Binding-site contacts:
Ligand atom O6 contacts residue THR42 of chain 1.A at 3.3 Å.
Ligand atom C2 contacts residue KPI154 of chain 1.A at 0.2 Å.
Ligand atom C1 contacts residue THR43 of chain 1.A at 3.9 Å.
Ligand atom C1 contacts residue PRO6 of chain 1.A at 3.6 Å (hydrophobic).
Ligand atom C5 contacts residue THR42 of chain 1.A at 3.6 Å.
Ligand atom C3 contacts residue GLY178 of chain 1.A at 4.1 Å.
Ligand atom O1 contacts residue KPI154 of chain 1.A at 0.1 Å (h-bond).
Ligand atom O1 contacts residue THR42 of chain 1.A at 3.5 Å.
Ligand atom C6 contacts residue KPI154 of chain 1.A at 4.1 Å.
Ligand atom C5 contacts residue THR43 of chain 1.A at 4.0 Å.
Ligand atom C2 contacts residue VAL195 of chain 1.A at 4.1 Å (hydrophobic).
Ligand atom C5 contacts residue KPI154 of chain 1.A at 2.8 Å.
Ligand atom C2 contacts residue TYR129 of chain 1.A at 3.8 Å (hydrophobic).
Ligand atom C3 contacts residue VAL195 of chain 1.A at 4.3 Å (hydrophobic).
Ligand atom C1 contacts residue KPI154 of chain 1.A at 0.1 Å.
Ligand atom C6 contacts residue THR42 of chain 1.A at 3.9 Å.
Ligand atom O4 contacts residue KPI154 of chain 1.A at 2.4 Å.
Ligand atom O2 contacts residue TYR129 of chain 1.A at 2.2 Å (h-bond).
Ligand atom O5 contacts residue ALA197 of chain 1.A at 3.8 Å.
Ligand atom O6 contacts residue PRO104 of chain 2.B at 3.7 Å.
Ligand atom O4 contacts residue THR42 of chain 1.A at 3.4 Å (h-bond).
Ligand atom O2 contacts residue PHE38 of chain 1.A at 4.1 Å.
Ligand atom C4 contacts residue CYS156 of chain 1.A at 4.3 Å (hydrophobic).
Ligand atom O2 contacts residue GLY41 of chain 1.A at 4.1 Å.
Ligand atom O1 contacts residue PRO6 of chain 1.A at 3.3 Å.
Ligand atom O4 contacts residue TYR129 of chain 1.A at 3.3 Å (h-bond).
Ligand atom O5 contacts residue THR43 of chain 1.A at 3.6 Å.
Ligand atom O1 contacts residue THR43 of chain 1.A at 2.7 Å (h-bond).
Ligand atom O2 contacts residue KPI154 of chain 1.A at 0.3 Å (h-bond).
Ligand atom O1 contacts residue TYR129 of chain 1.A at 3.6 Å (h-bond).
Ligand atom C1 contacts residue THR42 of chain 1.A at 4.0 Å.
Ligand atom C4 contacts residue KPI154 of chain 1.A at 1.6 Å.
Ligand atom C3 contacts residue KPI154 of chain 1.A at 0.2 Å.
Ligand atom C3 contacts residue THR43 of chain 1.A at 4.0 Å.
Ligand atom C1 contacts residue TYR129 of chain 1.A at 2.9 Å (hydrophobic).
Ligand atom O5 contacts residue KPI154 of chain 1.A at 3.1 Å.
Ligand atom O2 contacts residue PRO6 of chain 1.A at 3.9 Å.
Ligand atom O4 contacts residue CYS156 of chain 1.A at 3.6 Å (h-bond).
Ligand atom C2 contacts residue PRO6 of chain 1.A at 4.2 Å (hydrophobic).
Ligand atom O2 contacts residue THR42 of chain 1.A at 3.8 Å.

Sequence of chain 2.B:
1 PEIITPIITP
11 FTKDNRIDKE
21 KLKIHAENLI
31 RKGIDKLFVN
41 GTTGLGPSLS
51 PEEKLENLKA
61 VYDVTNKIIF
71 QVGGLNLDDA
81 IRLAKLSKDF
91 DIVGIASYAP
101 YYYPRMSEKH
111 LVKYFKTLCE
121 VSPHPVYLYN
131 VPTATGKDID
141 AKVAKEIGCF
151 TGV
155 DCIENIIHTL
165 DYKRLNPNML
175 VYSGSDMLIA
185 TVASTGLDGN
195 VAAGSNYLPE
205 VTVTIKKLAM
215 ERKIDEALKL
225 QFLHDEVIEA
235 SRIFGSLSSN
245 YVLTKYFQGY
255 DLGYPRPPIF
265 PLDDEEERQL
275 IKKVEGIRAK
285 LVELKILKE

Sequence of chain 1.A:
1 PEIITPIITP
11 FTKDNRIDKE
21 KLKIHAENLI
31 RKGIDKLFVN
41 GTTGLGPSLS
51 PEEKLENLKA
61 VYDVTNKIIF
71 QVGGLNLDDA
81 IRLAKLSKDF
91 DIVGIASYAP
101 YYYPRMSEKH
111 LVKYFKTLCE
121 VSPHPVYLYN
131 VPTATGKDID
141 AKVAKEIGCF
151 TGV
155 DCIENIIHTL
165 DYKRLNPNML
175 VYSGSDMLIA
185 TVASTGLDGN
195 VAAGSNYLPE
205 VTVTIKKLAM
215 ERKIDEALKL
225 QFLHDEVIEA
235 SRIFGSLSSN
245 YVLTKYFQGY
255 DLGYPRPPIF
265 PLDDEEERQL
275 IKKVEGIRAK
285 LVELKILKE

This small molecule binds to this protein.
Small molecule (SMILES): O=C(O)[C@@H](O)C[C@H](O)[C@H](O)CO